A protein and the small-molecule ligand that binds it are described below.
Small molecule (SMILES): Cc1ccc2c(Nc3ccc(Cl)cc3)nccc2c1Nc1ncccc1-c1ncnc2nc[nH]c12

Sequence of chain 1.A:
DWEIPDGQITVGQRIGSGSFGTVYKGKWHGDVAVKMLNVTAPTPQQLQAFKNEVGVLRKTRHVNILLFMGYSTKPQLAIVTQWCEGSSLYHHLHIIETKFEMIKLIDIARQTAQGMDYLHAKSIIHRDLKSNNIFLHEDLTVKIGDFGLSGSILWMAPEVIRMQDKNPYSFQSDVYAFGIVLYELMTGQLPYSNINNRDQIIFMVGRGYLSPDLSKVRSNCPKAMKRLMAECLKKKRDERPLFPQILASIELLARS

Binding-site contacts:
Ligand atom C26 contacts residue LEU78 of chain 1.A at 3.8 Å (hydrophobic).
Ligand atom C8 contacts residue PHE168 of chain 1.A at 3.6 Å (hydrophobic).
Ligand atom N25 contacts residue GLU74 of chain 1.A at 2.9 Å (salt-bridge).
Ligand atom N33 contacts residue CYS105 of chain 1.A at 2.7 Å (h-bond).
Ligand atom C26 contacts residue GLU74 of chain 1.A at 3.6 Å.
Ligand atom C15 contacts residue LEU87 of chain 1.A at 3.6 Å (hydrophobic).
Ligand atom C5 contacts residue ALA54 of chain 1.A at 3.6 Å (hydrophobic).
Ligand atom C18 contacts residue THR102 of chain 1.A at 3.7 Å.
Ligand atom N23 contacts residue GLY166 of chain 1.A at 3.5 Å.
Ligand atom C20 contacts residue VAL55 of chain 1.A at 3.7 Å (hydrophobic).
Ligand atom C21 contacts residue LEU87 of chain 1.A at 3.3 Å (hydrophobic).
Ligand atom C1 contacts residue CYS105 of chain 1.A at 3.6 Å (hydrophobic).
Ligand atom C7 contacts residue PHE168 of chain 1.A at 3.6 Å (hydrophobic).
Ligand atom C28 contacts residue GLY166 of chain 1.A at 3.8 Å.
Ligand atom C27 contacts residue LEU78 of chain 1.A at 3.4 Å (hydrophobic).
Ligand atom C22 contacts residue LEU87 of chain 1.A at 3.7 Å (hydrophobic).
Ligand atom N4 contacts residue ALA54 of chain 1.A at 3.5 Å.
Ligand atom C22 contacts residue ASP167 of chain 1.A at 3.3 Å.
Ligand atom N33 contacts residue TRP104 of chain 1.A at 3.5 Å.
Ligand atom C34 contacts residue TRP104 of chain 1.A at 3.5 Å (hydrophobic).
Ligand atom C28 contacts residue LEU78 of chain 1.A at 3.6 Å (hydrophobic).
Ligand atom C10 contacts residue PHE168 of chain 1.A at 3.6 Å (hydrophobic).
Ligand atom C31 contacts residue GLU74 of chain 1.A at 3.4 Å.
Ligand atom C27 contacts residue GLY166 of chain 1.A at 3.7 Å.
Ligand atom C22 contacts residue GLY166 of chain 1.A at 3.7 Å.
Ligand atom N33 contacts residue PHE156 of chain 1.A at 3.7 Å.
Ligand atom C17 contacts residue LYS56 of chain 1.A at 3.7 Å.
Ligand atom C18 contacts residue ILE100 of chain 1.A at 3.7 Å (hydrophobic).
Ligand atom N23 contacts residue ASP167 of chain 1.A at 2.8 Å (salt-bridge).
Ligand atom C17 contacts residue GLU74 of chain 1.A at 3.5 Å.
Ligand atom N6 contacts residue CYS105 of chain 1.A at 3.0 Å (h-bond).
Ligand atom C1 contacts residue TRP104 of chain 1.A at 3.7 Å (hydrophobic).
Ligand atom C10 contacts residue VAL44 of chain 1.A at 3.6 Å (hydrophobic).
Ligand atom C24 contacts residue ASP167 of chain 1.A at 3.5 Å.
Ligand atom C34 contacts residue CYS105 of chain 1.A at 3.7 Å (hydrophobic).
Ligand atom C5 contacts residue GLN103 of chain 1.A at 3.3 Å.
Ligand atom N11 contacts residue VAL44 of chain 1.A at 3.7 Å.
Ligand atom C24 contacts residue GLU74 of chain 1.A at 3.7 Å.
Ligand atom C20 contacts residue LYS56 of chain 1.A at 3.5 Å.
Ligand atom C21 contacts residue PHE168 of chain 1.A at 3.5 Å (hydrophobic).